The small molecule below binds the protein below.
Small molecule (SMILES): CC(=O)N[C@H]1[C@@H](O[P](=O)(O)O[P](=O)(O)OC[C@H]2O[C@@H](n3ccc(=O)[nH]c3=O)[C@H](O)[C@@H]2O)O[C@H](CO)[C@@H](O)[C@@H]1O[C@H](C)C(=O)O

Sequence of chain 1.J:
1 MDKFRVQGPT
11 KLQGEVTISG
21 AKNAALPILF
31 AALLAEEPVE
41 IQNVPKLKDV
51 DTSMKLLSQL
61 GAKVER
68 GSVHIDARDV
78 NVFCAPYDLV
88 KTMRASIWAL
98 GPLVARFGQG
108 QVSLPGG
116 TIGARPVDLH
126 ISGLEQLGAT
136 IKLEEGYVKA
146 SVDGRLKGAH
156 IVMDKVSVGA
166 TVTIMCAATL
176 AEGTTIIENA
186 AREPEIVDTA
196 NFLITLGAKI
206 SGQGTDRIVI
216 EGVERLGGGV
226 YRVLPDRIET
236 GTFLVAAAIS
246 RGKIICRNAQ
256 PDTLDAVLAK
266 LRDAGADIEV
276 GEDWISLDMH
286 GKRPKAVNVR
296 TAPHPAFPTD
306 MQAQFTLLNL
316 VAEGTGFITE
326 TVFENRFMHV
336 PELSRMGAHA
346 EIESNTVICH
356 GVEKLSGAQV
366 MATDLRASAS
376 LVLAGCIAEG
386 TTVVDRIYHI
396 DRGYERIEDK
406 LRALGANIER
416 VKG

Binding-site contacts:
Ligand atom C3D contacts residue PHE328 of chain 1.J at 3.5 Å (hydrophobic).
Ligand atom C5U contacts residue SER162 of chain 1.J at 3.6 Å.
Ligand atom N3U contacts residue ASP123 of chain 1.J at 2.8 Å (salt-bridge).
Ligand atom O2E contacts residue LEU370 of chain 1.J at 3.3 Å.
Ligand atom C8 contacts residue ALA92 of chain 1.J at 3.6 Å (hydrophobic).
Ligand atom PA contacts residue VAL163 of chain 1.J at 3.4 Å.
Ligand atom O7 contacts residue ASN23 of chain 1.J at 3.4 Å (h-bond).
Ligand atom C1E contacts residue LYS22 of chain 1.J at 3.3 Å.
Ligand atom O4 contacts residue PHE328 of chain 1.J at 3.6 Å.
Ligand atom O4 contacts residue ASP305 of chain 1.J at 3.0 Å (salt-bridge).
Ligand atom O4U contacts residue PRO121 of chain 1.J at 3.4 Å (h-bond).
Ligand atom O4U contacts residue ASP123 of chain 1.J at 3.4 Å (salt-bridge).
Ligand atom O2A contacts residue VAL163 of chain 1.J at 2.7 Å (h-bond).
Ligand atom N3U contacts residue PRO121 of chain 1.J at 3.5 Å (h-bond).
Ligand atom O1A contacts residue GLY164 of chain 1.J at 3.3 Å (h-bond).
Ligand atom O2D contacts residue PRO121 of chain 1.J at 3.4 Å.
Ligand atom C4U contacts residue ASP123 of chain 1.J at 3.6 Å.
Ligand atom O2E contacts residue LYS22 of chain 1.J at 3.1 Å (salt-bridge).
Ligand atom O4U contacts residue HIS125 of chain 1.J at 3.6 Å.
Ligand atom O1E contacts residue LYS22 of chain 1.J at 2.7 Å (salt-bridge).
Ligand atom O3D contacts residue VAL327 of chain 1.J at 2.8 Å (h-bond).
Ligand atom C8 contacts residue TRP95 of chain 1.J at 3.5 Å (hydrophobic).
Ligand atom C4U contacts residue PRO121 of chain 1.J at 3.1 Å (hydrophobic).
Ligand atom O1A contacts residue SER162 of chain 1.J at 2.8 Å (h-bond).
Ligand atom C4U contacts residue LEU124 of chain 1.J at 3.6 Å (hydrophobic).
Ligand atom O3 contacts residue ASN23 of chain 1.J at 3.6 Å.
Ligand atom O4U contacts residue VAL122 of chain 1.J at 3.4 Å.
Ligand atom O2B contacts residue ARG120 of chain 1.J at 3.4 Å (salt-bridge).
Ligand atom O1E contacts residue LEU370 of chain 1.J at 3.6 Å.
Ligand atom O2A contacts residue SER162 of chain 1.J at 3.5 Å.
Ligand atom O4U contacts residue LEU124 of chain 1.J at 3.0 Å (h-bond).
Ligand atom O2D contacts residue ARG120 of chain 1.J at 3.6 Å.
Ligand atom O1B contacts residue GLY164 of chain 1.J at 3.0 Å (h-bond).
Ligand atom C5U contacts residue PRO121 of chain 1.J at 3.3 Å (hydrophobic).
Ligand atom O7 contacts residue TRP95 of chain 1.J at 3.3 Å.
Ligand atom O2D contacts residue ALA119 of chain 1.J at 2.8 Å (h-bond).
Ligand atom O1E contacts residue ASN23 of chain 1.J at 3.6 Å.
Ligand atom C7 contacts residue ASN23 of chain 1.J at 3.5 Å.
Ligand atom O1A contacts residue VAL163 of chain 1.J at 3.4 Å (h-bond).
Ligand atom O2U contacts residue PRO121 of chain 1.J at 3.5 Å.